Sequence of chain 34.A:
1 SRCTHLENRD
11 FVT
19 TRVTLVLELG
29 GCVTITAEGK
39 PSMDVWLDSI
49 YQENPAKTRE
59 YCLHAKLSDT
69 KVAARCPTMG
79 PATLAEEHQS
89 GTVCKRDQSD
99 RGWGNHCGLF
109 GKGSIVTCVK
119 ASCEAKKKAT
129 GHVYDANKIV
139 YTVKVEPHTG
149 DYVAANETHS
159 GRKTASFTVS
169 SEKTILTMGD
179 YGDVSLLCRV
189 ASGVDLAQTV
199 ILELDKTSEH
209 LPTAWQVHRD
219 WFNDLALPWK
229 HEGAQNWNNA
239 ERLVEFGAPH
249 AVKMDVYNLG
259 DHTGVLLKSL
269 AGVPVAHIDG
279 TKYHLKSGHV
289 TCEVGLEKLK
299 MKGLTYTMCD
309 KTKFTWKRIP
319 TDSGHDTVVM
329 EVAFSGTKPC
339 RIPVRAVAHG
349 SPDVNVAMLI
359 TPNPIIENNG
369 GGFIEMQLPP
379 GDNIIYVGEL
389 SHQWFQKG

This protein binds this small molecule.
Small molecule (SMILES): CC(=O)N[C@@H]1[C@@H](O)[C@H](O)[C@@H](CO)O[C@H]1O

Binding-site contacts:
Ligand atom C4 contacts residue HIS104 of chain 34.C at 4.0 Å.
Ligand atom C2 contacts residue ASN154 of chain 34.A at 2.5 Å.
Ligand atom O7 contacts residue ASN154 of chain 34.A at 3.2 Å (h-bond).
Ligand atom C7 contacts residue ASN154 of chain 34.A at 3.5 Å.
Ligand atom N2 contacts residue ASN154 of chain 34.A at 3.0 Å (h-bond).
Ligand atom O4 contacts residue HIS104 of chain 34.C at 3.8 Å.
Ligand atom O5 contacts residue ASN154 of chain 34.A at 2.3 Å (h-bond).
Ligand atom O5 contacts residue HIS104 of chain 34.C at 3.7 Å.
Ligand atom C1 contacts residue HIS104 of chain 34.C at 3.5 Å.
Ligand atom C5 contacts residue HIS104 of chain 34.C at 3.4 Å.
Ligand atom C2 contacts residue HIS104 of chain 34.C at 4.2 Å.
Ligand atom C3 contacts residue HIS104 of chain 34.C at 3.7 Å.
Ligand atom O6 contacts residue HIS104 of chain 34.C at 3.6 Å.
Ligand atom C6 contacts residue HIS104 of chain 34.C at 3.8 Å.
Ligand atom C1 contacts residue ASN154 of chain 34.A at 1.4 Å.
Ligand atom C5 contacts residue ASN154 of chain 34.A at 3.6 Å.
Ligand atom C4 contacts residue ASN154 of chain 34.A at 4.2 Å.
Ligand atom C3 contacts residue ASN154 of chain 34.A at 3.8 Å.

Sequence of chain 34.C:
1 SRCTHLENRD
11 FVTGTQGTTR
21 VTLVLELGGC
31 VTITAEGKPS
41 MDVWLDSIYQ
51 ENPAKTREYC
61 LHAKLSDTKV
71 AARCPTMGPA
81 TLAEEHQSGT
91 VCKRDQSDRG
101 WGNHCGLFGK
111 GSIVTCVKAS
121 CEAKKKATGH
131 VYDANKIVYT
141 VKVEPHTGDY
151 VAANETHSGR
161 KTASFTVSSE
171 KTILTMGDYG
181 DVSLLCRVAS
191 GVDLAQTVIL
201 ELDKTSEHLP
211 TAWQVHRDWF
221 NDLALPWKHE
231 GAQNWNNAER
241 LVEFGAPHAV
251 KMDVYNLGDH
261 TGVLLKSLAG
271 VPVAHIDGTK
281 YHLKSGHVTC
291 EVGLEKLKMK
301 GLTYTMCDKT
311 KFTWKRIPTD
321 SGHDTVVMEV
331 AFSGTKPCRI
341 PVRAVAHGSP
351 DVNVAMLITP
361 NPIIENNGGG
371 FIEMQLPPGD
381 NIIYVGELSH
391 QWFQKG